Binding-site contacts:
Ligand atom C8 contacts residue TYR289 of chain 2.E at 3.5 Å (hydrophobic).
Ligand atom C1 contacts residue ASN181 of chain 2.E at 1.4 Å.
Ligand atom N2 contacts residue GLU268 of chain 2.E at 4.4 Å.
Ligand atom N2 contacts residue THR183 of chain 2.E at 4.1 Å.
Ligand atom C5 contacts residue THR183 of chain 2.E at 3.7 Å.
Ligand atom C4 contacts residue THR183 of chain 2.E at 4.4 Å.
Ligand atom O3 contacts residue GLU291 of chain 2.E at 3.8 Å.
Ligand atom C6 contacts residue GLU268 of chain 2.E at 3.3 Å.
Ligand atom C5 contacts residue ASN181 of chain 2.E at 3.6 Å.
Ligand atom O6 contacts residue LYS267 of chain 2.E at 3.7 Å.
Ligand atom O7 contacts residue ASN181 of chain 2.E at 2.5 Å (h-bond).
Ligand atom C8 contacts residue ASN181 of chain 2.E at 4.3 Å.
Ligand atom C2 contacts residue THR183 of chain 2.E at 3.9 Å.
Ligand atom O7 contacts residue THR183 of chain 2.E at 4.2 Å.
Ligand atom O6 contacts residue GLU268 of chain 2.E at 3.6 Å (salt-bridge).
Ligand atom C8 contacts residue ASN234 of chain 2.E at 4.0 Å.
Ligand atom C8 contacts residue PHE184 of chain 2.E at 4.0 Å (hydrophobic).
Ligand atom C3 contacts residue ASN181 of chain 2.E at 3.8 Å.
Ligand atom C1 contacts residue THR183 of chain 2.E at 3.2 Å.
Ligand atom C2 contacts residue ASN181 of chain 2.E at 2.4 Å.
Ligand atom N2 contacts residue ASN181 of chain 2.E at 2.9 Å (h-bond).
Ligand atom C3 contacts residue ASP236 of chain 2.E at 4.4 Å.
Ligand atom O5 contacts residue ASN181 of chain 2.E at 2.3 Å (h-bond).
Ligand atom O5 contacts residue THR183 of chain 2.E at 3.8 Å.
Ligand atom C3 contacts residue THR183 of chain 2.E at 3.9 Å.
Ligand atom O5 contacts residue LYS267 of chain 2.E at 4.1 Å.
Ligand atom C7 contacts residue ASN181 of chain 2.E at 3.0 Å.
Ligand atom C4 contacts residue ASN181 of chain 2.E at 4.2 Å.
Ligand atom O6 contacts residue ASN181 of chain 2.E at 4.4 Å.

Sequence of chain 2.E:
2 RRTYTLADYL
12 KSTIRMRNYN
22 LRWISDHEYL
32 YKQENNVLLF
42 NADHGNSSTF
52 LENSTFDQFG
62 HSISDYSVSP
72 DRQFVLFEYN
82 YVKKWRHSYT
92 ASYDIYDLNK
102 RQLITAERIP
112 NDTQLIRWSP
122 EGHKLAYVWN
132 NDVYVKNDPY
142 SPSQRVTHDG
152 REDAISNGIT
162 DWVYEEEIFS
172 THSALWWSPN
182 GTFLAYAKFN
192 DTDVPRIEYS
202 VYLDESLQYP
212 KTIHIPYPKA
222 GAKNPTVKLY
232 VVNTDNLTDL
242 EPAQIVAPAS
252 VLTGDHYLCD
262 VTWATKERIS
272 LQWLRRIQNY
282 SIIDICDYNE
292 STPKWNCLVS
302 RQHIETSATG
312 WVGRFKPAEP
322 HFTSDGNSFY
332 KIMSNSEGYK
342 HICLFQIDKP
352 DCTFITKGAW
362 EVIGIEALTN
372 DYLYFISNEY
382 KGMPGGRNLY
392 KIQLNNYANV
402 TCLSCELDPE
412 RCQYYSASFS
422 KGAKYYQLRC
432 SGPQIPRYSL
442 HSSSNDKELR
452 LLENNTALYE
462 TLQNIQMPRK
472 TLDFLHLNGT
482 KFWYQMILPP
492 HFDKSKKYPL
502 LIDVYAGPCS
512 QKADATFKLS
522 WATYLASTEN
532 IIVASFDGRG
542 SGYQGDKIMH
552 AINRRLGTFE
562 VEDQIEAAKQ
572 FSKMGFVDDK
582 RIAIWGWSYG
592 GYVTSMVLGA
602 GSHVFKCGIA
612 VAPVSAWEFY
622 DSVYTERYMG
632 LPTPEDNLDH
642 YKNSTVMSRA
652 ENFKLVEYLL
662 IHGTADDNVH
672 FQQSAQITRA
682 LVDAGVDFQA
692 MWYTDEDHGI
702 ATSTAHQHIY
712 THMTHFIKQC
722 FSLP

A small-molecule ligand and the protein it binds are described below.
Small molecule (SMILES): CC(=O)N[C@H]1[C@H](O[C@H]2[C@H](O)[C@@H](NC(C)=O)CO[C@@H]2CO)O[C@H](CO)[C@@H](O)[C@@H]1O